The protein below binds the small molecule below.
Small molecule (SMILES): OC[C@H]1O[C@H](OC[C@H]2O[C@H](O)[C@@H](O)[C@@H](O[C@H]3O[C@H](CO)[C@@H](O)[C@H](O)[C@@H]3O)[C@@H]2O)[C@@H](O)[C@@H](O)[C@@H]1O

Sequence of chain 4.A:
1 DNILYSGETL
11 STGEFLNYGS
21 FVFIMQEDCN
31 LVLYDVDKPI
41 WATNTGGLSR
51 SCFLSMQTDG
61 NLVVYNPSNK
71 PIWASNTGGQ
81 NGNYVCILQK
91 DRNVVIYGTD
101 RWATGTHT

Sequence of chain 3.A:
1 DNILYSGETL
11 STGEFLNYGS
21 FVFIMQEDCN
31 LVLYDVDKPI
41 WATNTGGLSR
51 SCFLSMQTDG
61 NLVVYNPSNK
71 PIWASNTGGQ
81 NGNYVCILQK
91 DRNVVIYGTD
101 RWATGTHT

Binding-site contacts:
Ligand atom O2 contacts residue HIS107 of chain 4.A at 3.9 Å.
Ligand atom C6 contacts residue VAL95 of chain 3.A at 4.0 Å (hydrophobic).
Ligand atom C3 contacts residue ASN83 of chain 4.A at 4.1 Å.
Ligand atom C6 contacts residue ASN93 of chain 3.A at 4.0 Å.
Ligand atom C2 contacts residue HIS107 of chain 4.A at 4.2 Å.
Ligand atom C4 contacts residue VAL95 of chain 3.A at 4.0 Å (hydrophobic).
Ligand atom O2 contacts residue ASN83 of chain 4.A at 4.4 Å.
Ligand atom O4 contacts residue ASN83 of chain 4.A at 3.2 Å.
Ligand atom C6 contacts residue ALA103 of chain 4.A at 3.6 Å (hydrophobic).
Ligand atom C4 contacts residue GLN89 of chain 3.A at 4.3 Å.
Ligand atom C1 contacts residue ASN93 of chain 3.A at 3.5 Å.
Ligand atom C4 contacts residue TYR97 of chain 3.A at 3.6 Å (hydrophobic).
Ligand atom O4 contacts residue ASP100 of chain 4.A at 4.0 Å.
Ligand atom O2 contacts residue GLN89 of chain 3.A at 3.3 Å (h-bond).
Ligand atom O5 contacts residue ASN93 of chain 3.A at 2.9 Å (h-bond).
Ligand atom C2 contacts residue GLN89 of chain 3.A at 4.2 Å.
Ligand atom O1 contacts residue HIS107 of chain 4.A at 3.5 Å (h-bond).
Ligand atom O2 contacts residue ASP91 of chain 3.A at 2.7 Å (salt-bridge).
Ligand atom O4 contacts residue VAL95 of chain 3.A at 4.1 Å.
Ligand atom C5 contacts residue ASN83 of chain 4.A at 3.9 Å.
Ligand atom C2 contacts residue ASP91 of chain 3.A at 3.6 Å.
Ligand atom C4 contacts residue ASN93 of chain 3.A at 4.1 Å.
Ligand atom O3 contacts residue ASP91 of chain 3.A at 4.0 Å.
Ligand atom C4 contacts residue ASN83 of chain 4.A at 4.1 Å.
Ligand atom O6 contacts residue ALA103 of chain 4.A at 3.2 Å.
Ligand atom C3 contacts residue TYR97 of chain 3.A at 4.1 Å (hydrophobic).
Ligand atom O3 contacts residue GLN89 of chain 3.A at 3.1 Å (h-bond).
Ligand atom O6 contacts residue ASP100 of chain 4.A at 3.9 Å.
Ligand atom C5 contacts residue ASP100 of chain 4.A at 4.3 Å.
Ligand atom C5 contacts residue ASN93 of chain 3.A at 3.8 Å.
Ligand atom O6 contacts residue ASN93 of chain 3.A at 3.9 Å.
Ligand atom C1 contacts residue HIS107 of chain 4.A at 4.2 Å.
Ligand atom O5 contacts residue HIS107 of chain 4.A at 4.4 Å.
Ligand atom O3 contacts residue TYR97 of chain 3.A at 3.4 Å (h-bond).
Ligand atom O2 contacts residue ASN93 of chain 3.A at 2.9 Å (h-bond).
Ligand atom C2 contacts residue ASN93 of chain 3.A at 3.8 Å.
Ligand atom O4 contacts residue TYR97 of chain 3.A at 2.8 Å (h-bond).
Ligand atom C3 contacts residue GLN89 of chain 3.A at 4.1 Å.
Ligand atom C6 contacts residue ASP100 of chain 4.A at 3.5 Å.
Ligand atom C3 contacts residue HIS107 of chain 4.A at 4.4 Å.